Sequence of chain 1.A:
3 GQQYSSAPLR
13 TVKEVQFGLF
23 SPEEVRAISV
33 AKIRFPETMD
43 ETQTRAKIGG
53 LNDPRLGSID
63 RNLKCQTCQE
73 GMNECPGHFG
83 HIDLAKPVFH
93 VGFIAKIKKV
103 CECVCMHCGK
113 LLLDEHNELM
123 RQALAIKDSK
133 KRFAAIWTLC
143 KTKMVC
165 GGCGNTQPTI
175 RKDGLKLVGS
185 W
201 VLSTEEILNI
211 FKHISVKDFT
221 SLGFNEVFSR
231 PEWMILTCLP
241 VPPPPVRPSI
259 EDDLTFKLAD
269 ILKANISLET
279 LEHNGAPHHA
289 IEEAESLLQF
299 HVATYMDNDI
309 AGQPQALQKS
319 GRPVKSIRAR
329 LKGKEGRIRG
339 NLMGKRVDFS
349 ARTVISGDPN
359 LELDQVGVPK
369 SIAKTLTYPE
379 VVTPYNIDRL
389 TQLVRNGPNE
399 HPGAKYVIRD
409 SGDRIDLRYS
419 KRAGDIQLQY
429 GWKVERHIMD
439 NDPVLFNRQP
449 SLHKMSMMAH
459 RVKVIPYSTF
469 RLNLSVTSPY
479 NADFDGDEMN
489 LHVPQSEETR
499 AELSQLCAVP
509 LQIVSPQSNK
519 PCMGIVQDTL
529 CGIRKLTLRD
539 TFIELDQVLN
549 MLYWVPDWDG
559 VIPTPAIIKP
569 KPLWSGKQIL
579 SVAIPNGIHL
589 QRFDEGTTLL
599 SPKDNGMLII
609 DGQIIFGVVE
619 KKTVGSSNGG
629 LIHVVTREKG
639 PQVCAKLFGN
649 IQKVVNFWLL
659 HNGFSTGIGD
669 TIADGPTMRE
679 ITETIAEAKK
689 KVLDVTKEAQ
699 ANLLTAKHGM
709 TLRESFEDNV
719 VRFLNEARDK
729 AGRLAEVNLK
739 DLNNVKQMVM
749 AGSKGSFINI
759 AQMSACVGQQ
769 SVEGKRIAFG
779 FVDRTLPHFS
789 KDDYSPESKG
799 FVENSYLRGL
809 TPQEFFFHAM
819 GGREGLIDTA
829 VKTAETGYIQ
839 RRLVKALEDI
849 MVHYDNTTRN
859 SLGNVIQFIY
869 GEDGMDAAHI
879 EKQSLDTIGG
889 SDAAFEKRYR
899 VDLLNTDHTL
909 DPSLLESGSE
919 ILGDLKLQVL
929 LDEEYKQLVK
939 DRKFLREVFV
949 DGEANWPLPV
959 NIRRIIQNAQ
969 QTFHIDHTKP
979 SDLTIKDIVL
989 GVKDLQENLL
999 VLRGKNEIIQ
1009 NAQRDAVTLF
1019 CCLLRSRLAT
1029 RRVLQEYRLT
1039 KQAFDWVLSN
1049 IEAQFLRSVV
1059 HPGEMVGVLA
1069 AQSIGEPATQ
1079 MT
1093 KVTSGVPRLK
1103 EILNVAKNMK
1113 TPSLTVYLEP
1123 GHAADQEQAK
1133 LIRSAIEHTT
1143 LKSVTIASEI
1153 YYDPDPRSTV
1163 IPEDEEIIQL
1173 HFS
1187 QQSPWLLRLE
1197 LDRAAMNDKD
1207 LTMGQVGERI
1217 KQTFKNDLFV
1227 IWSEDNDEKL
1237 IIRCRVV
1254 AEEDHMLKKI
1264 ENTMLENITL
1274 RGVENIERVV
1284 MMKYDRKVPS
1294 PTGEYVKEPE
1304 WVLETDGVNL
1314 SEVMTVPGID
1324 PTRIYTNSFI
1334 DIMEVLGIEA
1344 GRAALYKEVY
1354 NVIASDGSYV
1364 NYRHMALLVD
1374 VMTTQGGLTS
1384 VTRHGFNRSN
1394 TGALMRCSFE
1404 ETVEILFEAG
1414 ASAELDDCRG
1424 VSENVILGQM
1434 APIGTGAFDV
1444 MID

Binding-site contacts:
Ligand atom O4' contacts residue G8 of chain 1.L at 3.4 Å.
Ligand atom O3G contacts residue ARG1020 of chain 1.B at 3.9 Å.
Ligand atom O2' contacts residue ASN479 of chain 1.A at 4.1 Å.
Ligand atom O3' contacts residue ASN479 of chain 1.A at 4.0 Å.
Ligand atom O3G contacts residue MG1 of chain 1.P at 1.8 Å.
Ligand atom C6 contacts residue G8 of chain 1.L at 4.3 Å.
Ligand atom N7 contacts residue G8 of chain 1.L at 3.8 Å.
Ligand atom O1G contacts residue LYS752 of chain 1.A at 3.6 Å (salt-bridge).
Ligand atom PG contacts residue ARG1020 of chain 1.B at 4.0 Å.
Ligand atom N3 contacts residue PRO448 of chain 1.A at 3.6 Å.
Ligand atom C4 contacts residue G8 of chain 1.L at 4.1 Å.
Ligand atom PG contacts residue MG1 of chain 1.P at 3.3 Å.
Ligand atom PG contacts residue LYS752 of chain 1.A at 3.6 Å.
Ligand atom O5' contacts residue G8 of chain 1.L at 3.6 Å.
Ligand atom O1G contacts residue MG1 of chain 1.P at 3.9 Å.
Ligand atom O2B contacts residue ARG766 of chain 1.B at 4.3 Å.
Ligand atom O2G contacts residue ARG1020 of chain 1.B at 3.0 Å (salt-bridge).
Ligand atom N3 contacts residue THR831 of chain 1.A at 4.3 Å.
Ligand atom C6 contacts residue THR831 of chain 1.A at 3.7 Å.
Ligand atom C4 contacts residue THR831 of chain 1.A at 4.3 Å.
Ligand atom C5' contacts residue G8 of chain 1.L at 3.8 Å.
Ligand atom C5 contacts residue THR831 of chain 1.A at 4.0 Å.
Ligand atom N9 contacts residue G8 of chain 1.L at 4.3 Å.
Ligand atom O2G contacts residue LYS752 of chain 1.A at 2.8 Å (salt-bridge).
Ligand atom C4' contacts residue G8 of chain 1.L at 3.4 Å.
Ligand atom O2G contacts residue SER1019 of chain 1.B at 4.2 Å.
Ligand atom C1' contacts residue G8 of chain 1.L at 4.2 Å.
Ligand atom C8 contacts residue G8 of chain 1.L at 4.0 Å.
Ligand atom C5 contacts residue G8 of chain 1.L at 4.0 Å.
Ligand atom N1 contacts residue THR831 of chain 1.A at 3.6 Å.
Ligand atom C2 contacts residue PRO448 of chain 1.A at 3.4 Å (hydrophobic).
Ligand atom N6 contacts residue THR831 of chain 1.A at 3.9 Å.
Ligand atom O2G contacts residue MG1 of chain 1.P at 4.1 Å.
Ligand atom N6 contacts residue G8 of chain 1.L at 4.4 Å.
Ligand atom O3B contacts residue MG1 of chain 1.P at 4.3 Å.
Ligand atom O3G contacts residue LYS752 of chain 1.A at 4.3 Å.
Ligand atom O2' contacts residue ARG446 of chain 1.A at 4.1 Å.
Ligand atom O3G contacts residue ASP481 of chain 1.A at 3.7 Å.
Ligand atom C2 contacts residue THR831 of chain 1.A at 4.0 Å.
Ligand atom O2B contacts residue ARG1020 of chain 1.B at 3.2 Å (salt-bridge).

Sequence of chain 1.B:
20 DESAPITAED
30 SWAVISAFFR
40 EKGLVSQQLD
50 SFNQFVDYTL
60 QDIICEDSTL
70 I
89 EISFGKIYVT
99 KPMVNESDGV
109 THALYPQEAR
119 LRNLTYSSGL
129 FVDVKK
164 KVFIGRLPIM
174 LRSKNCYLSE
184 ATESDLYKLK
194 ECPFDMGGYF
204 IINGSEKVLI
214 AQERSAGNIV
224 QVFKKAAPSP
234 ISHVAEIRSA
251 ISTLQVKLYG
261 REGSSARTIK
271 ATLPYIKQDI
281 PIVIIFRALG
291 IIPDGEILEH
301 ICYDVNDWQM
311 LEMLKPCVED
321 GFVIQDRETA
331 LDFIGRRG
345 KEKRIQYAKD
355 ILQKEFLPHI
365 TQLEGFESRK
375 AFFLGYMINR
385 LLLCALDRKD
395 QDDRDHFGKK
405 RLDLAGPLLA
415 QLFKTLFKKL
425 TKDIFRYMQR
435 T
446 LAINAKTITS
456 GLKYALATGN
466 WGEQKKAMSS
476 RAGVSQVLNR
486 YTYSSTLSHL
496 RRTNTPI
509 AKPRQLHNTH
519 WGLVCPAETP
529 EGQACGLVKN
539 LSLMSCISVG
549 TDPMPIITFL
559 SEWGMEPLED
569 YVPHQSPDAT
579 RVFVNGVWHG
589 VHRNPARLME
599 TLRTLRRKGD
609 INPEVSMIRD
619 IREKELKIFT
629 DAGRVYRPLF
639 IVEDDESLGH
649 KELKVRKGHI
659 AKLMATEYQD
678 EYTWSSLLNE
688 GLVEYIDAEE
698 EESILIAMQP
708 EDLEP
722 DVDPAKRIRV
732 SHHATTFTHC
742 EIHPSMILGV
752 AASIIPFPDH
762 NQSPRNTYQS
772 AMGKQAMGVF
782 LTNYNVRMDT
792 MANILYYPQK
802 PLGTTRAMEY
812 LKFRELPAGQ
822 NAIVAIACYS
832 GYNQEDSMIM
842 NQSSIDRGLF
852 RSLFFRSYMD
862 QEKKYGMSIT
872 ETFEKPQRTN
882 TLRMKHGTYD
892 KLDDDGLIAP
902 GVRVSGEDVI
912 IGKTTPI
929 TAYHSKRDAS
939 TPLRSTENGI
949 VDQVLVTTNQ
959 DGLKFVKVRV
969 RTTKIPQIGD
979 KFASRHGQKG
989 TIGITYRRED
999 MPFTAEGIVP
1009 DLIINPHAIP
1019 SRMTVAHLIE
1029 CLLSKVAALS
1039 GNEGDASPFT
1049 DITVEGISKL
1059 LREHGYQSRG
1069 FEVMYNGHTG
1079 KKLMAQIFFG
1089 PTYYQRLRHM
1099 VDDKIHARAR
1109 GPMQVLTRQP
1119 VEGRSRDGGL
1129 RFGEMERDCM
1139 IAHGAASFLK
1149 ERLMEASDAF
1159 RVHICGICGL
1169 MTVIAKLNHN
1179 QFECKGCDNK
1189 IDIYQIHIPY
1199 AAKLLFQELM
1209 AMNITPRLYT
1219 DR

This small molecule binds to this protein.
Small molecule (SMILES): Nc1ncnc2c1ncn2[C@@H]1O[C@H](CO[P](=O)(O)C[P](=O)(O)OP(=O)(O)O)[C@@H](O)[C@H]1O